Sequence of chain 2.A:
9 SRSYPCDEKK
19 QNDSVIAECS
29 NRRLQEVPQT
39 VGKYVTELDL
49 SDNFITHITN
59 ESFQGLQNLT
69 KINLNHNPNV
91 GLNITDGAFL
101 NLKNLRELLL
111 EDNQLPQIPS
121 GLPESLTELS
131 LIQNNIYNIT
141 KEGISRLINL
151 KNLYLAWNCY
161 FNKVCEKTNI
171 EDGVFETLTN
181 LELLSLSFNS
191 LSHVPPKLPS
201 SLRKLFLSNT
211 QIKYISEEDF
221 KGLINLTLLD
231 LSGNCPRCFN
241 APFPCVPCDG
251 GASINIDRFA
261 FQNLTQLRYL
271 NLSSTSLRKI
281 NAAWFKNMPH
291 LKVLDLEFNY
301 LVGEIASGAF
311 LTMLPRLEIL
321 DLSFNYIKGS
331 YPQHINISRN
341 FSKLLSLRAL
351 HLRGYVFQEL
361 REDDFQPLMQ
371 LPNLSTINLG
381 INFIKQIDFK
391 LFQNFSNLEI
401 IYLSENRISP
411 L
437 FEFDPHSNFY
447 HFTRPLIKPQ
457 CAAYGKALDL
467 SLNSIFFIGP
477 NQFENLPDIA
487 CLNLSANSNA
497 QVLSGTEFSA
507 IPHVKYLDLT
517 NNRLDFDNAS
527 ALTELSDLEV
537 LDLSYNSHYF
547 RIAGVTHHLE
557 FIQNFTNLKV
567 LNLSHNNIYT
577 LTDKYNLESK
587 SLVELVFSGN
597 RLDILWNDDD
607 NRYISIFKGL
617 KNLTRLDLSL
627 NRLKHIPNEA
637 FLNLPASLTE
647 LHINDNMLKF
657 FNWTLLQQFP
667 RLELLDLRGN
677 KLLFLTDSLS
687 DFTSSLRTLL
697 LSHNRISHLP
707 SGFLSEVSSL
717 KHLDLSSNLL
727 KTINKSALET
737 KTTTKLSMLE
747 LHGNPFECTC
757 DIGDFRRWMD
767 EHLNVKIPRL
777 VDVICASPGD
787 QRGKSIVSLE

Sequence of chain 1.A:
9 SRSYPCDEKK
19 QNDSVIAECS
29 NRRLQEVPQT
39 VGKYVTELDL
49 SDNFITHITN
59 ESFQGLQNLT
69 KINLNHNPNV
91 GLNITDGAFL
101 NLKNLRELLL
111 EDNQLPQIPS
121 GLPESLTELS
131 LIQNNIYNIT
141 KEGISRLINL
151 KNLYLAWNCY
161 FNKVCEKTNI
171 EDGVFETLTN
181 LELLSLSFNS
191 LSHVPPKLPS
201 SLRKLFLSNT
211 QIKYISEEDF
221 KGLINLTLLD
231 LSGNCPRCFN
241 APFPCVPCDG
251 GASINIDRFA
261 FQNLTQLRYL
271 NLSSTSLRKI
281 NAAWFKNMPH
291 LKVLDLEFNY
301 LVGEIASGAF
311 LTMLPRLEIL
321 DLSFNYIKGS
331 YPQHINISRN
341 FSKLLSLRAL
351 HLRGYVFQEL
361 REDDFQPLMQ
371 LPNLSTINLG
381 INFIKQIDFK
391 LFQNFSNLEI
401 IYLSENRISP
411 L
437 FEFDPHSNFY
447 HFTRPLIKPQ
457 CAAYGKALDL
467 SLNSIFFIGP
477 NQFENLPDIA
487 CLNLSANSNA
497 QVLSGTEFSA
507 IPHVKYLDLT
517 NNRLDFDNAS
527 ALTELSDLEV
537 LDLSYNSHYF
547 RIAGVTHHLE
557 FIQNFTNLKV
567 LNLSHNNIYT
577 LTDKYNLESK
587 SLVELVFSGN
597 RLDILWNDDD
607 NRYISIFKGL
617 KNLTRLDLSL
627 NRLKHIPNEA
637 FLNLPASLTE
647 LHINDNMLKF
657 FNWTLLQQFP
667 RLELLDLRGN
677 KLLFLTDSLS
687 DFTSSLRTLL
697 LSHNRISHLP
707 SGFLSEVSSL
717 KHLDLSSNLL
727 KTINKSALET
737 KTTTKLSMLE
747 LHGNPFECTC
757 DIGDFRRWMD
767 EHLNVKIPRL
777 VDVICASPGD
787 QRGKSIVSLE

This small molecule binds to this protein.
Small molecule (SMILES): CCOCc1nc2c(N)nc3ccccc3c2n1CC(C)(C)O

Binding-site contacts:
Ligand atom O contacts residue VAL551 of chain 2.A at 3.8 Å.
Ligand atom C5 contacts residue THR552 of chain 2.A at 3.8 Å.
Ligand atom C7 contacts residue GLY550 of chain 2.A at 3.3 Å.
Ligand atom C2 contacts residue PHE383 of chain 1.A at 3.5 Å (hydrophobic).
Ligand atom N1 contacts residue ASP521 of chain 2.A at 2.7 Å (salt-bridge).
Ligand atom C contacts residue PHE383 of chain 1.A at 3.4 Å (hydrophobic).
Ligand atom C6 contacts residue THR552 of chain 2.A at 3.9 Å.
Ligand atom C11 contacts residue ILE327 of chain 1.A at 3.8 Å (hydrophobic).
Ligand atom C contacts residue ASP521 of chain 2.A at 3.5 Å.
Ligand atom C4 contacts residue PHE383 of chain 1.A at 3.4 Å (hydrophobic).
Ligand atom C1 contacts residue PHE383 of chain 1.A at 3.2 Å (hydrophobic).
Ligand atom C7 contacts residue VAL551 of chain 2.A at 3.7 Å (hydrophobic).
Ligand atom N contacts residue VAL551 of chain 2.A at 3.8 Å.
Ligand atom N2 contacts residue THR552 of chain 2.A at 3.0 Å (h-bond).
Ligand atom N1 contacts residue ASP523 of chain 2.A at 3.7 Å.
Ligand atom N contacts residue THR552 of chain 2.A at 3.0 Å (h-bond).
Ligand atom C1 contacts residue ASP521 of chain 2.A at 3.6 Å.
Ligand atom C9 contacts residue VAL356 of chain 1.A at 3.6 Å (hydrophobic).
Ligand atom C15 contacts residue PHE383 of chain 1.A at 3.8 Å (hydrophobic).
Ligand atom C16 contacts residue ASP521 of chain 2.A at 3.5 Å.
Ligand atom C14 contacts residue TYR331 of chain 1.A at 3.8 Å (hydrophobic).
Ligand atom C8 contacts residue GLY354 of chain 1.A at 3.8 Å.
Ligand atom N2 contacts residue VAL551 of chain 2.A at 3.6 Å.
Ligand atom O contacts residue GLY550 of chain 2.A at 3.1 Å (h-bond).
Ligand atom N contacts residue ASP521 of chain 2.A at 2.9 Å (salt-bridge).
Ligand atom C11 contacts residue VAL356 of chain 1.A at 3.7 Å (hydrophobic).
Ligand atom C16 contacts residue PHE383 of chain 1.A at 3.6 Å (hydrophobic).
Ligand atom C11 contacts residue SER330 of chain 1.A at 3.5 Å.
Ligand atom C12 contacts residue SER330 of chain 1.A at 3.2 Å.
Ligand atom C3 contacts residue PHE383 of chain 1.A at 3.4 Å (hydrophobic).
Ligand atom N3 contacts residue PHE383 of chain 1.A at 3.7 Å.
Ligand atom O contacts residue TYR326 of chain 1.A at 3.6 Å.
Ligand atom C4 contacts residue THR552 of chain 2.A at 3.5 Å.
Ligand atom C contacts residue ASP523 of chain 2.A at 3.5 Å.
Ligand atom C11 contacts residue TYR326 of chain 1.A at 3.6 Å (hydrophobic).
Ligand atom C11 contacts residue GLY329 of chain 1.A at 3.8 Å.
Ligand atom C13 contacts residue PHE383 of chain 1.A at 3.8 Å (hydrophobic).
Ligand atom N1 contacts residue PHE383 of chain 1.A at 3.4 Å.
Ligand atom N contacts residue ASP523 of chain 2.A at 3.8 Å.
Ligand atom C4 contacts residue ASP523 of chain 2.A at 3.7 Å.